Binding-site contacts:
Ligand atom ND2 contacts residue HIS98 of chain 1.A at 3.1 Å (h-bond).
Ligand atom ND2 contacts residue ILE99 of chain 1.B at 2.5 Å (h-bond).
Ligand atom O contacts residue TRP33 of chain 1.B at 3.4 Å.
Ligand atom CG contacts residue TYR37 of chain 1.A at 3.4 Å (hydrophobic).
Ligand atom O4 contacts residue ARG59 of chain 1.B at 2.8 Å (salt-bridge).
Ligand atom CG contacts residue ASP102 of chain 1.B at 3.6 Å.
Ligand atom CB contacts residue TYR37 of chain 1.A at 3.6 Å (hydrophobic).
Ligand atom CB contacts residue ASP102 of chain 1.B at 3.4 Å.
Ligand atom O contacts residue TRP33 of chain 1.B at 3.3 Å.
Ligand atom CG contacts residue TRP33 of chain 1.B at 3.6 Å (hydrophobic).
Ligand atom OD1 contacts residue TRP33 of chain 1.B at 2.7 Å (h-bond).
Ligand atom CG contacts residue HIS31 of chain 1.A at 3.5 Å.
Ligand atom ND2 contacts residue SER96 of chain 1.A at 2.9 Å (h-bond).
Ligand atom CG contacts residue ILE99 of chain 1.B at 3.4 Å (hydrophobic).
Ligand atom CA contacts residue ASP102 of chain 1.B at 3.6 Å.
Ligand atom O contacts residue ASN33 of chain 1.A at 3.0 Å (h-bond).
Ligand atom C contacts residue ASP102 of chain 1.B at 3.4 Å.
Ligand atom C11 contacts residue ARG59 of chain 1.B at 3.3 Å.
Ligand atom CB contacts residue ILE99 of chain 1.B at 3.5 Å (hydrophobic).
Ligand atom OD1 contacts residue HIS35 of chain 1.B at 3.4 Å.
Ligand atom CA contacts residue ASP102 of chain 1.B at 3.4 Å.
Ligand atom NZ contacts residue SER31 of chain 1.B at 2.8 Å (h-bond).
Ligand atom CG contacts residue SER96 of chain 1.A at 3.5 Å.
Ligand atom C10 contacts residue ARG59 of chain 1.B at 3.7 Å.
Ligand atom O contacts residue HIS35 of chain 1.B at 2.7 Å (h-bond).
Ligand atom C1 contacts residue ARG59 of chain 1.B at 3.5 Å.
Ligand atom C12 contacts residue ARG59 of chain 1.B at 3.5 Å.
Ligand atom ND2 contacts residue TYR37 of chain 1.A at 3.7 Å.
Ligand atom ND2 contacts residue TRP33 of chain 1.B at 3.4 Å (h-bond).
Ligand atom C3 contacts residue ARG59 of chain 1.B at 3.5 Å.
Ligand atom CB contacts residue SER96 of chain 1.A at 3.4 Å.
Ligand atom OD1 contacts residue TYR32 of chain 1.B at 3.5 Å.
Ligand atom O contacts residue HIS31 of chain 1.A at 3.4 Å.
Ligand atom C2 contacts residue ARG59 of chain 1.B at 3.4 Å.
Ligand atom OD2 contacts residue HIS31 of chain 1.A at 2.7 Å (h-bond).
Ligand atom N contacts residue ASP102 of chain 1.B at 2.6 Å (salt-bridge).
Ligand atom OD1 contacts residue TYR37 of chain 1.A at 3.0 Å.
Ligand atom O contacts residue TYR100 of chain 1.B at 3.6 Å.
Ligand atom OD1 contacts residue HIS31 of chain 1.A at 3.7 Å.
Ligand atom OG1 contacts residue ARG59 of chain 1.B at 3.0 Å.

Sequence of chain 1.B:
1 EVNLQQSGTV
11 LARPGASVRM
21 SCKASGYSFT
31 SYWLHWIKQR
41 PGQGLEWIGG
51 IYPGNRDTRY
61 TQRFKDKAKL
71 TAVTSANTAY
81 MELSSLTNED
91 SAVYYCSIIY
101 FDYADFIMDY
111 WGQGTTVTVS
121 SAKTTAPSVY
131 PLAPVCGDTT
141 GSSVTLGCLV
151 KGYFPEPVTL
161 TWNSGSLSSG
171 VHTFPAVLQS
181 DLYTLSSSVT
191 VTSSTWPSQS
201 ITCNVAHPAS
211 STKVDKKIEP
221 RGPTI

Sequence of chain 1.A:
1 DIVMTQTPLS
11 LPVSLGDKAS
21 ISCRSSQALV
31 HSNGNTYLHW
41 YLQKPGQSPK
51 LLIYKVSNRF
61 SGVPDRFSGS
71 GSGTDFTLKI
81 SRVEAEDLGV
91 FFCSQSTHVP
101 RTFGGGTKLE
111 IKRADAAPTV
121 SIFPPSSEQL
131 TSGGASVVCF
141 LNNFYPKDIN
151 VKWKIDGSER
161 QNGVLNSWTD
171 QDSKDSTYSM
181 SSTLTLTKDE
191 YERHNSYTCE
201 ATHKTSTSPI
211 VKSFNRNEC

The protein below binds the small molecule below.
Small molecule (SMILES): CC(=O)N[C@H](C(=O)N[C@@H](CCCC[NH3+])C(=O)N[C@@H](CC(=O)O)C(=O)N[C@H](C(=O)N[C@@H](CC(N)=O)C(=O)N[C@@H](CC(N)=O)C(=O)N[C@@H](CC(N)=O)C(=O)N[C@@H](CC(C)C)C(=O)N[C@@H](CSCC(=O)Nc1ccc(C2c3ccc(O)cc3Oc3cc(O)ccc32)c(C(=O)O)c1)C(N)=O)[C@@H](C)O)[C@@H](C)O